Binding-site contacts:
Ligand atom C23 contacts residue GLY48 of chain 1.B at 3.5 Å.
Ligand atom C22 contacts residue PRO81 of chain 1.A at 3.7 Å (hydrophobic).
Ligand atom O contacts residue ASP29 of chain 1.B at 2.9 Å (salt-bridge).
Ligand atom C1 contacts residue ASP25 of chain 1.B at 3.7 Å.
Ligand atom C30 contacts residue GLY27 of chain 1.A at 3.3 Å.
Ligand atom C4 contacts residue ALA28 of chain 1.B at 3.5 Å (hydrophobic).
Ligand atom C31 contacts residue GLY27 of chain 1.B at 3.5 Å.
Ligand atom C13 contacts residue ASP29 of chain 1.B at 3.6 Å.
Ligand atom C8 contacts residue GLY48 of chain 1.B at 3.6 Å.
Ligand atom C6 contacts residue ASP30 of chain 1.B at 3.6 Å.
Ligand atom O32 contacts residue ASP25 of chain 1.A at 2.7 Å (salt-bridge).
Ligand atom C5 contacts residue ALA28 of chain 1.B at 3.7 Å (hydrophobic).
Ligand atom N12 contacts residue ASP29 of chain 1.B at 3.0 Å (salt-bridge).
Ligand atom O15 contacts residue ASP29 of chain 1.B at 3.3 Å (salt-bridge).
Ligand atom C20 contacts residue VAL82 of chain 1.A at 3.8 Å (hydrophobic).
Ligand atom N9 contacts residue GLY48 of chain 1.B at 2.8 Å (h-bond).
Ligand atom C19 contacts residue VAL82 of chain 1.A at 3.7 Å (hydrophobic).
Ligand atom C38 contacts residue ARG8 of chain 1.A at 3.6 Å.
Ligand atom C28 contacts residue GLY48 of chain 1.A at 3.0 Å.
Ligand atom C22 contacts residue GLY49 of chain 1.B at 3.7 Å.
Ligand atom C5 contacts residue ASP30 of chain 1.B at 3.5 Å.
Ligand atom C21 contacts residue ILE84 of chain 1.A at 3.6 Å (hydrophobic).
Ligand atom C4 contacts residue ILE50 of chain 1.A at 3.7 Å (hydrophobic).
Ligand atom C31 contacts residue ASP25 of chain 1.A at 3.1 Å.
Ligand atom O contacts residue ALA28 of chain 1.B at 3.7 Å.
Ligand atom C37 contacts residue ARG8 of chain 1.A at 3.3 Å.
Ligand atom C19 contacts residue GLY27 of chain 1.B at 3.3 Å.
Ligand atom N39 contacts residue GLY48 of chain 1.A at 2.7 Å (h-bond).
Ligand atom C27 contacts residue GLY48 of chain 1.A at 3.0 Å.
Ligand atom N12 contacts residue ARG8 of chain 1.A at 3.5 Å (salt-bridge).
Ligand atom C29 contacts residue GLY27 of chain 1.A at 3.6 Å.
Ligand atom O15 contacts residue ARG8 of chain 1.A at 2.9 Å (salt-bridge).
Ligand atom O contacts residue GLY27 of chain 1.B at 3.5 Å (h-bond).
Ligand atom C19 contacts residue LEU23 of chain 1.A at 3.7 Å (hydrophobic).
Ligand atom C31 contacts residue ASP25 of chain 1.B at 3.5 Å.
Ligand atom C11 contacts residue GLY48 of chain 1.B at 3.5 Å.
Ligand atom C16 contacts residue PHE53 of chain 1.B at 3.6 Å (hydrophobic).
Ligand atom C13 contacts residue ARG8 of chain 1.A at 3.5 Å.
Ligand atom C10 contacts residue GLY48 of chain 1.B at 3.7 Å.
Ligand atom O32 contacts residue ASP25 of chain 1.B at 2.7 Å (salt-bridge).

Sequence of chain 1.A:
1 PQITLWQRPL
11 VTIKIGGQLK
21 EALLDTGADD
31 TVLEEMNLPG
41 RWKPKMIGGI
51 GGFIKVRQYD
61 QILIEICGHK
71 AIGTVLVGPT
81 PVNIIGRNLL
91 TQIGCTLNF

Sequence of chain 1.B:
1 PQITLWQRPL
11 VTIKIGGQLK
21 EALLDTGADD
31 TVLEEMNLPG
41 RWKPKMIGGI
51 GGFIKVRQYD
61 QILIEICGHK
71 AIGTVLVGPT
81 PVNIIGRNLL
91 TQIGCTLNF

This small molecule binds to this protein.
Small molecule (SMILES): COC(=O)N[C@H](C(=O)Nc1ccccc1CC[C@@H](CO)NCc1ccc(N)cc1)C(c1ccccc1)c1ccccc1